Binding-site contacts:
Ligand atom O5 contacts residue ASN72 of chain 1.B at 3.2 Å (h-bond).
Ligand atom C8 contacts residue ASN72 of chain 1.B at 3.9 Å.
Ligand atom O7 contacts residue ASN72 of chain 1.B at 2.8 Å (h-bond).
Ligand atom C5 contacts residue LEU89 of chain 1.B at 4.4 Å (hydrophobic).
Ligand atom N2 contacts residue THR74 of chain 1.B at 4.2 Å.
Ligand atom N2 contacts residue ASN72 of chain 1.B at 3.5 Å (h-bond).
Ligand atom C6 contacts residue GLY135 of chain 1.B at 4.4 Å.
Ligand atom C2 contacts residue THR74 of chain 1.B at 4.4 Å.
Ligand atom O5 contacts residue THR74 of chain 1.B at 4.4 Å.
Ligand atom O5 contacts residue MET104 of chain 1.B at 4.4 Å.
Ligand atom C6 contacts residue MET104 of chain 1.B at 4.5 Å (hydrophobic).
Ligand atom C1 contacts residue LEU89 of chain 1.B at 4.3 Å (hydrophobic).
Ligand atom O6 contacts residue MET104 of chain 1.B at 4.0 Å.
Ligand atom C7 contacts residue ASN72 of chain 1.B at 3.3 Å.
Ligand atom C1 contacts residue THR74 of chain 1.B at 3.4 Å.
Ligand atom C6 contacts residue LEU89 of chain 1.B at 4.3 Å (hydrophobic).
Ligand atom C2 contacts residue ASN72 of chain 1.B at 3.2 Å.
Ligand atom C1 contacts residue ASN72 of chain 1.B at 2.7 Å.
Ligand atom O5 contacts residue LEU89 of chain 1.B at 3.7 Å.

Sequence of chain 1.B:
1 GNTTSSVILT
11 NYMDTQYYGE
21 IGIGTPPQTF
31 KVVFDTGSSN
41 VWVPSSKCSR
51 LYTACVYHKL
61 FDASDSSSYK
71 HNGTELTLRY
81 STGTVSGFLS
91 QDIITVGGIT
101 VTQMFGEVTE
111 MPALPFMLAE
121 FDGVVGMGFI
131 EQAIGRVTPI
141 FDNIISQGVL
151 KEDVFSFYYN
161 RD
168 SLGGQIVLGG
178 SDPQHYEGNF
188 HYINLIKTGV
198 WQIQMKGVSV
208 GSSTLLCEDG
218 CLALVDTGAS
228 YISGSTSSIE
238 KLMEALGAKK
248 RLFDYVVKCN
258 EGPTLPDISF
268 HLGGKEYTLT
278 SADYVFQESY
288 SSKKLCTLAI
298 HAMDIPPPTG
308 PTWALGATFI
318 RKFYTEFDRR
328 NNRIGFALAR

The small molecule below binds the protein below.
Small molecule (SMILES): CC(=O)N[C@@H]1[C@@H](O)[C@H](O)[C@@H](CO)O[C@H]1O